Sequence of chain 1.B:
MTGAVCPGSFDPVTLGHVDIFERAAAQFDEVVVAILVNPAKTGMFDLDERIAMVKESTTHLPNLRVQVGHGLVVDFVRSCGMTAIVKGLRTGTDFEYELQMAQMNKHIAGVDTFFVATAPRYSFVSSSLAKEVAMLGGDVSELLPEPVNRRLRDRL

Binding-site contacts:
Ligand atom PB contacts residue HIS37 of chain 1.B at 3.8 Å.
Ligand atom C5' contacts residue PHE30 of chain 1.B at 3.7 Å (hydrophobic).
Ligand atom O3' contacts residue GLY108 of chain 1.B at 3.6 Å.
Ligand atom N3 contacts residue GLY108 of chain 1.B at 3.5 Å.
Ligand atom C8 contacts residue ARG110 of chain 1.B at 3.2 Å.
Ligand atom O2' contacts residue GLY108 of chain 1.B at 2.6 Å (h-bond).
Ligand atom C6 contacts residue GLY36 of chain 1.B at 3.6 Å.
Ligand atom O1A contacts residue PHE30 of chain 1.B at 3.0 Å (h-bond).
Ligand atom N7 contacts residue ARG110 of chain 1.B at 2.9 Å (salt-bridge).
Ligand atom O2B contacts residue ARG110 of chain 1.B at 2.9 Å (salt-bridge).
Ligand atom O2G contacts residue SER148 of chain 1.B at 2.4 Å (h-bond).
Ligand atom O1A contacts residue HIS37 of chain 1.B at 3.2 Å (h-bond).
Ligand atom C6 contacts residue THR138 of chain 1.B at 3.9 Å.
Ligand atom O5' contacts residue HIS37 of chain 1.B at 3.1 Å (h-bond).
Ligand atom N1 contacts residue THR138 of chain 1.B at 3.0 Å (h-bond).
Ligand atom O3' contacts residue LYS107 of chain 1.B at 3.4 Å (salt-bridge).
Ligand atom N6 contacts residue TYR142 of chain 1.B at 3.0 Å (h-bond).
Ligand atom O1B contacts residue SER147 of chain 1.B at 2.9 Å (h-bond).
Ligand atom O3B contacts residue SER146 of chain 1.B at 3.7 Å.
Ligand atom C8 contacts residue HIS37 of chain 1.B at 3.4 Å.
Ligand atom O2A contacts residue GLY28 of chain 1.B at 3.3 Å.
Ligand atom C2 contacts residue ILE40 of chain 1.B at 3.2 Å (hydrophobic).
Ligand atom C5 contacts residue ARG110 of chain 1.B at 3.5 Å.
Ligand atom PA contacts residue HIS37 of chain 1.B at 3.7 Å.
Ligand atom N7 contacts residue VAL145 of chain 1.B at 3.8 Å.
Ligand atom O3B contacts residue SER147 of chain 1.B at 3.2 Å (h-bond).
Ligand atom PG contacts residue SER148 of chain 1.B at 3.8 Å.
Ligand atom N9 contacts residue HIS37 of chain 1.B at 3.8 Å.
Ligand atom O1A contacts residue SER29 of chain 1.B at 3.5 Å (h-bond).
Ligand atom C2 contacts residue THR138 of chain 1.B at 3.8 Å.
Ligand atom O2A contacts residue SER29 of chain 1.B at 3.0 Å (h-bond).
Ligand atom O1B contacts residue HIS37 of chain 1.B at 2.7 Å (h-bond).
Ligand atom C4 contacts residue ILE40 of chain 1.B at 3.8 Å (hydrophobic).
Ligand atom PA contacts residue SER29 of chain 1.B at 3.8 Å.
Ligand atom N6 contacts residue VAL145 of chain 1.B at 3.3 Å (h-bond).
Ligand atom C5' contacts residue HIS37 of chain 1.B at 3.4 Å.
Ligand atom N6 contacts residue GLY36 of chain 1.B at 3.5 Å.
Ligand atom O4' contacts residue HIS37 of chain 1.B at 3.2 Å.
Ligand atom N3 contacts residue ILE40 of chain 1.B at 3.1 Å.
Ligand atom O1G contacts residue ARG110 of chain 1.B at 3.0 Å (salt-bridge).

The protein below binds the small molecule below.
Small molecule (SMILES): Nc1ncnc2c1ncn2[C@@H]1O[C@H](CO[P](=O)(O)C[P](=O)(O)OP(=O)(O)O)[C@@H](O)[C@H]1O